Sequence of chain 1.B:
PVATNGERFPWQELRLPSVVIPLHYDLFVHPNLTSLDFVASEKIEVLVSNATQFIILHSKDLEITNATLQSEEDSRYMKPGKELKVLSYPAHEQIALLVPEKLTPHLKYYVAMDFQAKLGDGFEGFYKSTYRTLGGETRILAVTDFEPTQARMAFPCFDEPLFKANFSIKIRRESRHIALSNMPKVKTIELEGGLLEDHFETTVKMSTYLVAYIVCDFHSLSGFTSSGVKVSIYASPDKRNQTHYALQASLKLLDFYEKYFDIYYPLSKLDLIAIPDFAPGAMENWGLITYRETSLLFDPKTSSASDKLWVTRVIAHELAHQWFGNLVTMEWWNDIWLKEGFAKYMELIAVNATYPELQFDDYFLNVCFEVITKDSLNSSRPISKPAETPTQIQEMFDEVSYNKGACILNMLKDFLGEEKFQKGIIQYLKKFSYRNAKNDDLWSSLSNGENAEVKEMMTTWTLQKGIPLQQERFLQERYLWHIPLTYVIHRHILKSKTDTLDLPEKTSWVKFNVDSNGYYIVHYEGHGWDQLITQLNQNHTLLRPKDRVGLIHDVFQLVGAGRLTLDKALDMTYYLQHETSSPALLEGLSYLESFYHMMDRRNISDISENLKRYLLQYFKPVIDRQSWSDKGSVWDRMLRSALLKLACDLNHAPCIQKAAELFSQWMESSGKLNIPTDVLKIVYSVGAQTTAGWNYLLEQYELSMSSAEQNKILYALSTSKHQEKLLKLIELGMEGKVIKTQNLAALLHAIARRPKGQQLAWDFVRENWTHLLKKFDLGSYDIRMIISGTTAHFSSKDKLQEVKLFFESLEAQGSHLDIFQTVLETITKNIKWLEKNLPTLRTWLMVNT

The small molecule below binds the protein below.
Small molecule (SMILES): CC(=O)N[C@@H]1[C@@H](O)[C@H](O)[C@@H](CO)O[C@H]1O

Binding-site contacts:
Ligand atom N2 contacts residue ASN294 of chain 1.B at 3.4 Å (h-bond).
Ligand atom C2 contacts residue ASN294 of chain 1.B at 2.5 Å.
Ligand atom C1 contacts residue ASN294 of chain 1.B at 1.4 Å.
Ligand atom O7 contacts residue ASN294 of chain 1.B at 3.2 Å (h-bond).
Ligand atom C6 contacts residue ASN294 of chain 1.B at 3.1 Å.
Ligand atom C5 contacts residue ASN294 of chain 1.B at 3.5 Å.
Ligand atom C4 contacts residue ASN294 of chain 1.B at 3.7 Å.
Ligand atom O5 contacts residue ASN294 of chain 1.B at 2.6 Å (h-bond).
Ligand atom O6 contacts residue ASN294 of chain 1.B at 4.2 Å.
Ligand atom C3 contacts residue ASN294 of chain 1.B at 3.7 Å.
Ligand atom C7 contacts residue ASN294 of chain 1.B at 3.7 Å.